A small-molecule ligand and the protein it binds are described below.
Small molecule (SMILES): CCCCCCCCCCO[C@@H]1O[C@H](CO)[C@@H](O[C@H]2O[C@H](CO)[C@@H](O)[C@H](O)[C@H]2O)[C@H](O)[C@H]1O

Sequence of chain 1.C:
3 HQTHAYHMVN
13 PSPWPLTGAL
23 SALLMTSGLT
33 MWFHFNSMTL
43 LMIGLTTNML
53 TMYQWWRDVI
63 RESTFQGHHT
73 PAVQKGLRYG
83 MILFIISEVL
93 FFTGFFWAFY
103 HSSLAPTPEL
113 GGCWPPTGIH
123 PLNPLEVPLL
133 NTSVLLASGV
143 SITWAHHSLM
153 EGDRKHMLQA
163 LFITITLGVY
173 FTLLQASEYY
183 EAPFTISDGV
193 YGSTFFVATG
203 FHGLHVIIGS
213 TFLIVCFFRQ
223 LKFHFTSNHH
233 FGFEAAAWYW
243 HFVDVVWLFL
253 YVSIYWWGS

Sequence of chain 1.J:
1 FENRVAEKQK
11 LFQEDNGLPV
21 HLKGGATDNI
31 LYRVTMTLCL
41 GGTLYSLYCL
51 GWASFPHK

Binding-site contacts:
Ligand atom C40 contacts residue LEU38 of chain 1.J at 4.1 Å (hydrophobic).
Ligand atom O1 contacts residue DMU1 of chain 1.OB at 3.4 Å.
Ligand atom C11 contacts residue DMU1 of chain 1.OB at 3.9 Å.
Ligand atom O49 contacts residue SER39 of chain 1.C at 3.6 Å (h-bond).
Ligand atom O16 contacts residue TYR45 of chain 1.J at 3.4 Å (h-bond).
Ligand atom O49 contacts residue THR41 of chain 1.C at 2.7 Å (h-bond).
Ligand atom O4 contacts residue ASN38 of chain 1.C at 3.5 Å (h-bond).
Ligand atom C4 contacts residue DMU1 of chain 1.OB at 4.1 Å.
Ligand atom C22 contacts residue TYR45 of chain 1.J at 3.8 Å (hydrophobic).
Ligand atom O3 contacts residue SER39 of chain 1.C at 3.9 Å.
Ligand atom C34 contacts residue ILE45 of chain 1.C at 3.8 Å (hydrophobic).
Ligand atom C40 contacts residue GLY42 of chain 1.J at 4.0 Å.
Ligand atom C37 contacts residue GLY41 of chain 1.J at 3.8 Å.
Ligand atom C5 contacts residue ASN38 of chain 1.C at 3.3 Å.
Ligand atom C34 contacts residue GLY41 of chain 1.J at 4.0 Å.
Ligand atom C1 contacts residue SER39 of chain 1.C at 3.8 Å.
Ligand atom C34 contacts residue GLY42 of chain 1.J at 4.1 Å.
Ligand atom C31 contacts residue ILE45 of chain 1.C at 4.0 Å (hydrophobic).
Ligand atom C18 contacts residue TYR45 of chain 1.J at 4.1 Å (hydrophobic).
Ligand atom O3 contacts residue ASN38 of chain 1.C at 2.6 Å (h-bond).
Ligand atom C40 contacts residue GLY41 of chain 1.J at 4.1 Å.
Ligand atom C6 contacts residue TYR45 of chain 1.J at 4.2 Å (hydrophobic).
Ligand atom C37 contacts residue GLY42 of chain 1.J at 4.0 Å.
Ligand atom C43 contacts residue THR37 of chain 1.J at 3.9 Å.
Ligand atom C2 contacts residue DMU1 of chain 1.OB at 4.1 Å.
Ligand atom O61 contacts residue DMU1 of chain 1.OB at 2.8 Å (h-bond).
Ligand atom C3 contacts residue DMU1 of chain 1.OB at 4.1 Å.
Ligand atom O55 contacts residue SER39 of chain 1.C at 3.7 Å.
Ligand atom O55 contacts residue TYR45 of chain 1.J at 3.6 Å (h-bond).
Ligand atom C19 contacts residue TYR45 of chain 1.J at 3.7 Å (hydrophobic).
Ligand atom C1 contacts residue TYR45 of chain 1.J at 3.7 Å (hydrophobic).
Ligand atom C2 contacts residue SER39 of chain 1.C at 3.4 Å.
Ligand atom C43 contacts residue LEU38 of chain 1.J at 4.0 Å (hydrophobic).
Ligand atom C19 contacts residue THR41 of chain 1.C at 4.0 Å.
Ligand atom C1 contacts residue THR41 of chain 1.C at 3.6 Å.
Ligand atom O55 contacts residue DMU1 of chain 1.OB at 2.9 Å (h-bond).
Ligand atom O6 contacts residue DMU1 of chain 1.OB at 3.1 Å (h-bond).
Ligand atom O5 contacts residue DMU1 of chain 1.OB at 4.0 Å.
Ligand atom C28 contacts residue TYR45 of chain 1.J at 3.8 Å (hydrophobic).
Ligand atom C57 contacts residue DMU1 of chain 1.OB at 3.7 Å.